Sequence of chain 1.A:
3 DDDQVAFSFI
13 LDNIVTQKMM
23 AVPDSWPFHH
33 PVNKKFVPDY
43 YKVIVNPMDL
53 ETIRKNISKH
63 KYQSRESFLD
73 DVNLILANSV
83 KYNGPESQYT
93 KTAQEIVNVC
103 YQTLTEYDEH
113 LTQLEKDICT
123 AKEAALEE

A protein and the small-molecule ligand that binds it are described below.
Small molecule (SMILES): CC[C@@H]1C(=O)N(C)c2cnc(Nc3ccc(C(=O)NC4CCN(C)CC4)cc3OC)nc2N1C1CCCC1

Sequence of chain 1.B:
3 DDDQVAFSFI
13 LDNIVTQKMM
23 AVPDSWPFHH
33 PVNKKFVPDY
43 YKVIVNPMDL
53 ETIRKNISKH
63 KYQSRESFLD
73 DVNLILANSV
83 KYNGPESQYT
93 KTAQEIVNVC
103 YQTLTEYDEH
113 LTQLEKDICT

Binding-site contacts:
Ligand atom C12 contacts residue PHE11 of chain 1.A at 3.7 Å (hydrophobic).
Ligand atom C15 contacts residue ARG56 of chain 1.B at 4.2 Å.
Ligand atom C28 contacts residue GLN19 of chain 1.A at 3.9 Å.
Ligand atom C10 contacts residue GLU53 of chain 1.B at 4.3 Å.
Ligand atom C17 contacts residue PHE11 of chain 1.A at 4.1 Å (hydrophobic).
Ligand atom C29 contacts residue ASN15 of chain 1.A at 4.3 Å.
Ligand atom C10 contacts residue LYS57 of chain 1.B at 4.0 Å.
Ligand atom C11 contacts residue LYS57 of chain 1.B at 3.4 Å.
Ligand atom O1 contacts residue ASP4 of chain 1.A at 4.3 Å.
Ligand atom C19 contacts residue PHE11 of chain 1.A at 3.6 Å (hydrophobic).
Ligand atom C6 contacts residue LYS57 of chain 1.B at 4.3 Å.
Ligand atom C30 contacts residue GLN19 of chain 1.A at 4.0 Å.
Ligand atom N7 contacts residue GLN19 of chain 1.A at 4.5 Å.
Ligand atom O1 contacts residue LYS57 of chain 1.B at 3.6 Å.
Ligand atom C7 contacts residue PHE11 of chain 1.A at 3.9 Å (hydrophobic).
Ligand atom C9 contacts residue ARG56 of chain 1.B at 3.9 Å.
Ligand atom C10 contacts residue ARG56 of chain 1.B at 3.6 Å.
Ligand atom C14 contacts residue SER60 of chain 1.B at 4.2 Å.
Ligand atom C18 contacts residue PHE11 of chain 1.A at 3.9 Å (hydrophobic).
Ligand atom C13 contacts residue PHE11 of chain 1.A at 3.8 Å (hydrophobic).
Ligand atom N4 contacts residue LYS57 of chain 1.B at 4.3 Å.
Ligand atom C16 contacts residue PHE11 of chain 1.A at 4.1 Å (hydrophobic).
Ligand atom C13 contacts residue VAL7 of chain 1.A at 4.3 Å (hydrophobic).
Ligand atom C12 contacts residue VAL7 of chain 1.A at 4.2 Å (hydrophobic).
Ligand atom C20 contacts residue PHE11 of chain 1.A at 3.6 Å (hydrophobic).